Sequence of chain 43.B:
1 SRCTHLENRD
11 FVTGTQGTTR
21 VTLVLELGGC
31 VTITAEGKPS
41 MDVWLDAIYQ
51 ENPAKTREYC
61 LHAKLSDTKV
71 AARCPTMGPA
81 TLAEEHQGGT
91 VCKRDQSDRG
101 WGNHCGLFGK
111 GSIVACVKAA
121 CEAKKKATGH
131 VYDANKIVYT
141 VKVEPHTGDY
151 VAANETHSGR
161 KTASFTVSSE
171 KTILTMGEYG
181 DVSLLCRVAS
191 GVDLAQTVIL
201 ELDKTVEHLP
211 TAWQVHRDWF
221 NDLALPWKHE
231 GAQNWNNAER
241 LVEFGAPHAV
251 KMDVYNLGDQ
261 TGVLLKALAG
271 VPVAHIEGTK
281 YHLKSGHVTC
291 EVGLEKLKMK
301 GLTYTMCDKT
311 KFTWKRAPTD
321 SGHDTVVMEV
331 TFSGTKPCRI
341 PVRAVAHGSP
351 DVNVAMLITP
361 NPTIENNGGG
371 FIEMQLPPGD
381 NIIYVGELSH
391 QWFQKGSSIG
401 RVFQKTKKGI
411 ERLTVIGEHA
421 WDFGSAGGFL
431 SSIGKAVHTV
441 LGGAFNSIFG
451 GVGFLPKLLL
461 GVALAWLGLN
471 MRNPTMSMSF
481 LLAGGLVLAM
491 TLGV

Sequence of chain 43.A:
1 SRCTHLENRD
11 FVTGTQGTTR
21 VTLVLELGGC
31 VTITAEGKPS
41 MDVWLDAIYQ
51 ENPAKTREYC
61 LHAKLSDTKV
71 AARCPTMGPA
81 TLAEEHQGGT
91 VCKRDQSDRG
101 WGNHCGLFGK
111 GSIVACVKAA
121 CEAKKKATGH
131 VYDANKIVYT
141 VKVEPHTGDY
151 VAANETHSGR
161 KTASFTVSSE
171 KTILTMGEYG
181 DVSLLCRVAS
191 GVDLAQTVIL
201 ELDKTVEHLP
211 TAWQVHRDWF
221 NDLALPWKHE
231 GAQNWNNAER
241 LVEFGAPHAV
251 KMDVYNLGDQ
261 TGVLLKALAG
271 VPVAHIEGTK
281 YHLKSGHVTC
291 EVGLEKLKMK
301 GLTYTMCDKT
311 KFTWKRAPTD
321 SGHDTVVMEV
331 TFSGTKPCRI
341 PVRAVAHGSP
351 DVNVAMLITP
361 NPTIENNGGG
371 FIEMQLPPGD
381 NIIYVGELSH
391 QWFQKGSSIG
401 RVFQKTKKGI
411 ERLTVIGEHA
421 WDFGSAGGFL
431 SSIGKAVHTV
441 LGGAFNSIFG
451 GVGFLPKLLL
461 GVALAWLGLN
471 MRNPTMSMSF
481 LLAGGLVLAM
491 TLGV

A protein and the small-molecule ligand that binds it are described below.
Small molecule (SMILES): CC(=O)N[C@H]1[C@H](O[C@H]2[C@H](O)[C@@H](NC(C)=O)CO[C@@H]2CO[C@@H]2O[C@@H](C)[C@@H](O)[C@@H](O)[C@@H]2O)O[C@H](CO)[C@@H](O)[C@@H]1O

Binding-site contacts:
Ligand atom O5 contacts residue HIS104 of chain 43.A at 3.0 Å (h-bond).
Ligand atom C1 contacts residue HIS104 of chain 43.A at 3.2 Å.
Ligand atom N2 contacts residue ASN154 of chain 43.B at 2.9 Å (h-bond).
Ligand atom C5 contacts residue ASN154 of chain 43.B at 3.7 Å.
Ligand atom C1 contacts residue ASN154 of chain 43.B at 1.4 Å.
Ligand atom C8 contacts residue ASN154 of chain 43.B at 3.4 Å.
Ligand atom C8 contacts residue HIS104 of chain 43.A at 4.0 Å.
Ligand atom O7 contacts residue ASN154 of chain 43.B at 3.3 Å (h-bond).
Ligand atom O5 contacts residue ASN154 of chain 43.B at 2.4 Å (h-bond).
Ligand atom C4 contacts residue ASN154 of chain 43.B at 4.2 Å.
Ligand atom C3 contacts residue ASN154 of chain 43.B at 3.8 Å.
Ligand atom C7 contacts residue ASN154 of chain 43.B at 3.3 Å.
Ligand atom C2 contacts residue ASN154 of chain 43.B at 2.4 Å.
Ligand atom C4 contacts residue HIS104 of chain 43.A at 4.4 Å.
Ligand atom C5 contacts residue HIS104 of chain 43.A at 3.1 Å.
Ligand atom C6 contacts residue HIS104 of chain 43.A at 3.2 Å.